The protein below binds the small molecule below.
Small molecule (SMILES): CC(=O)N[C@H]1[C@H](O[C@H]2[C@H](O)[C@@H](NC(C)=O)CO[C@@H]2CO)O[C@H](CO)[C@@H](O)[C@@H]1O

Sequence of chain 1.C:
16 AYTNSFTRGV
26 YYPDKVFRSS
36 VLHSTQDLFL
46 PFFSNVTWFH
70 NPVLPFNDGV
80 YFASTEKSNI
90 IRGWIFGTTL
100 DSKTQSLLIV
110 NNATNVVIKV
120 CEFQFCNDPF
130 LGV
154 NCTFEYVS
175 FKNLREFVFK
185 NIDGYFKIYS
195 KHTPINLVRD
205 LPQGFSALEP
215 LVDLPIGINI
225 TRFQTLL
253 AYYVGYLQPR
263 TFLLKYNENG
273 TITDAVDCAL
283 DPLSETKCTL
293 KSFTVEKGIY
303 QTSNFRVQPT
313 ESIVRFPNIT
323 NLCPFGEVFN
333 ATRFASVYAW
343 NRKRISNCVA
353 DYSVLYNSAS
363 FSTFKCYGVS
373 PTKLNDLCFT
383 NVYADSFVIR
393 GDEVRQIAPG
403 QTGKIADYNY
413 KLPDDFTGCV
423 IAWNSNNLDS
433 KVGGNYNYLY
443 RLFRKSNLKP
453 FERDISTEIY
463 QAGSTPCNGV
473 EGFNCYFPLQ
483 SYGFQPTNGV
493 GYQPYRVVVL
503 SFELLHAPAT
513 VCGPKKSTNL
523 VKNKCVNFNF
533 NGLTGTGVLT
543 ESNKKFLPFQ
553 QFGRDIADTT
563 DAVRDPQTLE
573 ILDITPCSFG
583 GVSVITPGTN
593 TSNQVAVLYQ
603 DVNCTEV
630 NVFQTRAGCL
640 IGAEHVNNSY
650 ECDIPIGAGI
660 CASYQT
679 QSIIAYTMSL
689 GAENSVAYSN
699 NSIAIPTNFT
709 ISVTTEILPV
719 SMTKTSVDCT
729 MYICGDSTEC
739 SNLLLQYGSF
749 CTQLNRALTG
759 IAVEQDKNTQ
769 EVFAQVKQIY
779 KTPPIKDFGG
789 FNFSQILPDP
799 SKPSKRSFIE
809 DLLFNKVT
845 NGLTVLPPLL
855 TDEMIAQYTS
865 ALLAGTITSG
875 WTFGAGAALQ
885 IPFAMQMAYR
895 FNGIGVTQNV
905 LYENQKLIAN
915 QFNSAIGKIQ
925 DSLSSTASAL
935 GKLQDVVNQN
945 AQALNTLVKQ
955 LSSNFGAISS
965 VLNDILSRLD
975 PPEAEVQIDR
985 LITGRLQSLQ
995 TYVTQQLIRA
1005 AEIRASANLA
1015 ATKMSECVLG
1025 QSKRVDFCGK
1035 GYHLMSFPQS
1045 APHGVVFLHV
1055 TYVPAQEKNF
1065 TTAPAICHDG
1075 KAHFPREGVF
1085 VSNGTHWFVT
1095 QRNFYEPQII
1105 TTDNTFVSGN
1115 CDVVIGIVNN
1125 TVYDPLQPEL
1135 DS

Binding-site contacts:
Ligand atom C1 contacts residue PHE1092 of chain 1.C at 4.1 Å (hydrophobic).
Ligand atom C4 contacts residue HIS1090 of chain 1.C at 4.2 Å.
Ligand atom O5 contacts residue PHE1092 of chain 1.C at 3.6 Å.
Ligand atom C1 contacts residue ASN1087 of chain 1.C at 1.4 Å.
Ligand atom O3 contacts residue THR1089 of chain 1.C at 4.1 Å.
Ligand atom C3 contacts residue ASN1087 of chain 1.C at 3.8 Å.
Ligand atom C3 contacts residue THR1089 of chain 1.C at 3.4 Å.
Ligand atom C2 contacts residue HIS1090 of chain 1.C at 4.5 Å.
Ligand atom C8 contacts residue HIS1090 of chain 1.C at 4.4 Å.
Ligand atom C1 contacts residue HIS1090 of chain 1.C at 4.2 Å.
Ligand atom C8 contacts residue ASN1087 of chain 1.C at 3.5 Å.
Ligand atom C5 contacts residue ASN1087 of chain 1.C at 3.7 Å.
Ligand atom C2 contacts residue ASN1087 of chain 1.C at 2.5 Å.
Ligand atom C6 contacts residue PHE1092 of chain 1.C at 3.5 Å (hydrophobic).
Ligand atom C8 contacts residue THR1089 of chain 1.C at 3.8 Å.
Ligand atom N2 contacts residue ASN1087 of chain 1.C at 2.9 Å (h-bond).
Ligand atom O7 contacts residue HIS1090 of chain 1.C at 3.3 Å (h-bond).
Ligand atom C7 contacts residue ASN1087 of chain 1.C at 3.2 Å.
Ligand atom O5 contacts residue ASN1087 of chain 1.C at 2.4 Å (h-bond).
Ligand atom C2 contacts residue THR1089 of chain 1.C at 3.4 Å.
Ligand atom C4 contacts residue ASN1087 of chain 1.C at 4.2 Å.
Ligand atom C5 contacts residue PHE1092 of chain 1.C at 3.8 Å (hydrophobic).
Ligand atom C3 contacts residue HIS1090 of chain 1.C at 3.8 Å.
Ligand atom C5 contacts residue HIS1090 of chain 1.C at 4.0 Å.
Ligand atom N2 contacts residue THR1089 of chain 1.C at 2.8 Å (h-bond).
Ligand atom O7 contacts residue ASN1087 of chain 1.C at 3.2 Å (h-bond).
Ligand atom C7 contacts residue HIS1090 of chain 1.C at 4.1 Å.
Ligand atom C1 contacts residue THR1089 of chain 1.C at 3.6 Å.
Ligand atom C7 contacts residue THR1089 of chain 1.C at 3.8 Å.
Ligand atom O4 contacts residue HIS1090 of chain 1.C at 4.0 Å.